Binding-site contacts:
Ligand atom CAX contacts residue LEU417 of chain 3.A at 4.4 Å (hydrophobic).
Ligand atom CAY contacts residue LYS110 of chain 4.A at 3.1 Å.
Ligand atom OAR contacts residue TRP106 of chain 4.A at 3.5 Å.
Ligand atom CAN contacts residue TRP106 of chain 4.A at 3.4 Å (hydrophobic).
Ligand atom OAV contacts residue LYS110 of chain 4.A at 2.9 Å (salt-bridge).
Ligand atom CAT contacts residue GLN107 of chain 4.A at 4.4 Å.
Ligand atom CAM contacts residue TRP106 of chain 4.A at 4.3 Å (hydrophobic).
Ligand atom CAB contacts residue GLU143 of chain 4.A at 3.8 Å.
Ligand atom CAW contacts residue LYS110 of chain 4.A at 4.0 Å.
Ligand atom CAN contacts residue LYS110 of chain 4.A at 4.1 Å.
Ligand atom CAQ contacts residue GLU418 of chain 3.A at 4.2 Å.
Ligand atom CAU contacts residue LYS110 of chain 4.A at 3.6 Å.
Ligand atom OAS contacts residue GLN107 of chain 4.A at 3.6 Å (h-bond).
Ligand atom CAE contacts residue LYS102 of chain 4.A at 4.3 Å.
Ligand atom CAX contacts residue GLU418 of chain 3.A at 2.9 Å.
Ligand atom CAC contacts residue TRP106 of chain 4.A at 3.6 Å (hydrophobic).
Ligand atom OAG contacts residue ASP99 of chain 4.A at 3.7 Å.
Ligand atom CAT contacts residue LYS110 of chain 4.A at 3.5 Å.
Ligand atom OAG contacts residue GLN103 of chain 4.A at 4.2 Å.
Ligand atom OAS contacts residue TRP106 of chain 4.A at 4.1 Å.
Ligand atom OAR contacts residue LYS110 of chain 4.A at 4.3 Å.
Ligand atom OAS contacts residue GLN103 of chain 4.A at 3.5 Å (h-bond).
Ligand atom CAP contacts residue GLU421 of chain 3.A at 4.2 Å.
Ligand atom CAT contacts residue TRP106 of chain 4.A at 4.3 Å (hydrophobic).
Ligand atom OAR contacts residue LEU417 of chain 3.A at 3.7 Å.
Ligand atom OAO contacts residue LYS110 of chain 4.A at 3.0 Å (salt-bridge).
Ligand atom CAE contacts residue GLN103 of chain 4.A at 4.1 Å.
Ligand atom OAR contacts residue TRP147 of chain 4.A at 4.3 Å.
Ligand atom OAH contacts residue GLU143 of chain 4.A at 4.4 Å.
Ligand atom OAO contacts residue TRP106 of chain 4.A at 3.9 Å.
Ligand atom OAG contacts residue LYS102 of chain 4.A at 4.0 Å.
Ligand atom CAP contacts residue LYS110 of chain 4.A at 3.5 Å.
Ligand atom CAI contacts residue GLU143 of chain 4.A at 4.0 Å.

Sequence of chain 4.A:
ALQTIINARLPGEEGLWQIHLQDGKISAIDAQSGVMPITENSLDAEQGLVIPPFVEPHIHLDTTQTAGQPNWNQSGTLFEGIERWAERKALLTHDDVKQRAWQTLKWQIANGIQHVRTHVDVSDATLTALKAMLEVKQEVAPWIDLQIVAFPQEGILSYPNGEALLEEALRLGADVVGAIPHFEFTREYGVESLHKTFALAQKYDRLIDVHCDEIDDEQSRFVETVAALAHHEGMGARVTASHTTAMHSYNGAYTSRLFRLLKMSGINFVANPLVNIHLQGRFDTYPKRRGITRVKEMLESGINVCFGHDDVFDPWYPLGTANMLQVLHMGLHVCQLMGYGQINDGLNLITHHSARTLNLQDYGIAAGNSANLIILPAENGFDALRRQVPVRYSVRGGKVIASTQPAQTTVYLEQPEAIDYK

Sequence of chain 3.A:
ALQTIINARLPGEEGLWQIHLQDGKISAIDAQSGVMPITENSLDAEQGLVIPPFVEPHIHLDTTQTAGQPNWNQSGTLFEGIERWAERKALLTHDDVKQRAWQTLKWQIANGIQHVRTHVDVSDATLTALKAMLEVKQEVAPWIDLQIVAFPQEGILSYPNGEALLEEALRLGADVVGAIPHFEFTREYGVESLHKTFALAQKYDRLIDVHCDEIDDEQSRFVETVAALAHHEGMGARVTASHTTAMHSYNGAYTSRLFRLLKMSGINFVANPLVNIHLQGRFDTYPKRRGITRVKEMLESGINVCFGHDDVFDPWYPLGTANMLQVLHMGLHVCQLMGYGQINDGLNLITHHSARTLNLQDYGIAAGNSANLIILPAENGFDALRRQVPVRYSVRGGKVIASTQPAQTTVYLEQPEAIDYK

The protein below binds the small molecule below.
Small molecule (SMILES): C[C@H](O)COCC(COC[C@@H](C)O)(COC[C@@H](C)O)COC[C@@H](C)O